Sequence of chain 1.C:
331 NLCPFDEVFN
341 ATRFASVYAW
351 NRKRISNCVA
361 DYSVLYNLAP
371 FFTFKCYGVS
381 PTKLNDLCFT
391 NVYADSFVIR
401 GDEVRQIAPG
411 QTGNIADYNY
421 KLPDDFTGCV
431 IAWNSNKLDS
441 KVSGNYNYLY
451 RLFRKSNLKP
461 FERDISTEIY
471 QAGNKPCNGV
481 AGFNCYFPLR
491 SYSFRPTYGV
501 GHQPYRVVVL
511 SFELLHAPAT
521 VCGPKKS

A protein and the small-molecule ligand that binds it are described below.
Small molecule (SMILES): CC(=O)N[C@@H]1[C@@H](O)[C@H](O)[C@@H](CO)O[C@H]1O

Binding-site contacts:
Ligand atom C8 contacts residue ASP336 of chain 1.C at 4.4 Å.
Ligand atom O7 contacts residue ASP336 of chain 1.C at 4.4 Å.
Ligand atom C8 contacts residue PHE335 of chain 1.C at 4.2 Å (hydrophobic).
Ligand atom N2 contacts residue ASN340 of chain 1.C at 2.9 Å (h-bond).
Ligand atom C7 contacts residue VAL364 of chain 1.C at 3.7 Å (hydrophobic).
Ligand atom C3 contacts residue LEU368 of chain 1.C at 4.3 Å (hydrophobic).
Ligand atom C8 contacts residue LEU368 of chain 1.C at 4.1 Å (hydrophobic).
Ligand atom C8 contacts residue LEU365 of chain 1.C at 4.2 Å (hydrophobic).
Ligand atom C8 contacts residue VAL364 of chain 1.C at 4.0 Å (hydrophobic).
Ligand atom O5 contacts residue ASN340 of chain 1.C at 2.4 Å (h-bond).
Ligand atom O7 contacts residue ASN340 of chain 1.C at 4.2 Å.
Ligand atom O7 contacts residue VAL364 of chain 1.C at 3.2 Å.
Ligand atom C5 contacts residue ASN340 of chain 1.C at 3.7 Å.
Ligand atom C1 contacts residue ASN340 of chain 1.C at 1.5 Å.
Ligand atom C1 contacts residue LEU368 of chain 1.C at 4.4 Å (hydrophobic).
Ligand atom C3 contacts residue ASN340 of chain 1.C at 3.8 Å.
Ligand atom C2 contacts residue ASN340 of chain 1.C at 2.5 Å.
Ligand atom N2 contacts residue LEU368 of chain 1.C at 3.4 Å.
Ligand atom C7 contacts residue LEU368 of chain 1.C at 4.2 Å (hydrophobic).
Ligand atom C7 contacts residue ASN340 of chain 1.C at 3.8 Å.
Ligand atom O3 contacts residue VAL364 of chain 1.C at 3.4 Å (h-bond).
Ligand atom C4 contacts residue ASN340 of chain 1.C at 4.3 Å.
Ligand atom C8 contacts residue PHE339 of chain 1.C at 4.0 Å (hydrophobic).
Ligand atom C2 contacts residue LEU368 of chain 1.C at 4.2 Å (hydrophobic).